Sequence of chain 25.A:
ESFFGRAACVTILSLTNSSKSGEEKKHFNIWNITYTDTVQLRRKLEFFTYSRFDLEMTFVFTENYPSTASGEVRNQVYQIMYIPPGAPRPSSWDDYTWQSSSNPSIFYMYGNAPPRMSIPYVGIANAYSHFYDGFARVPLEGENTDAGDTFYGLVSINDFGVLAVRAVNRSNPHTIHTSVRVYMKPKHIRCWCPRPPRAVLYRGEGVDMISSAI

This small molecule binds to this protein.
Small molecule (SMILES): CC[C@H](C)[C@H](NC(=O)[C@@H](N)CC(C)C)C(=O)NCC(=O)N[C@@H](CCCN=C(N)N)C(=O)N[C@H](C=O)[C@@H](C)O

Binding-site contacts:
Ligand atom NE contacts residue SER86 of chain 25.A at 3.6 Å.
Ligand atom O contacts residue SER86 of chain 25.A at 2.8 Å (h-bond).
Ligand atom O contacts residue THR88 of chain 25.A at 3.7 Å.
Ligand atom CA contacts residue LYS234 of chain 24.C at 2.5 Å.
Ligand atom CZ contacts residue LYS98 of chain 25.A at 3.7 Å.
Ligand atom CD contacts residue ASN101 of chain 25.A at 3.2 Å.
Ligand atom CZ contacts residue LEU87 of chain 25.A at 4.2 Å (hydrophobic).
Ligand atom C contacts residue LYS234 of chain 24.C at 3.0 Å.
Ligand atom NH2 contacts residue LYS98 of chain 25.A at 2.7 Å (salt-bridge).
Ligand atom NE contacts residue ASN101 of chain 25.A at 3.0 Å (h-bond).
Ligand atom CZ contacts residue PHE100 of chain 25.A at 4.1 Å (hydrophobic).
Ligand atom NH2 contacts residue ASN101 of chain 25.A at 3.7 Å.
Ligand atom N contacts residue SER233 of chain 24.C at 3.0 Å (h-bond).
Ligand atom CB contacts residue SER86 of chain 25.A at 3.9 Å.
Ligand atom N contacts residue LYS234 of chain 24.C at 1.5 Å.
Ligand atom CB contacts residue SER233 of chain 24.C at 4.1 Å.
Ligand atom CD contacts residue SER86 of chain 25.A at 3.5 Å.
Ligand atom NH2 contacts residue SER86 of chain 25.A at 3.5 Å (h-bond).
Ligand atom C contacts residue LYS98 of chain 25.A at 3.7 Å.
Ligand atom N contacts residue SER86 of chain 25.A at 4.0 Å.
Ligand atom NH1 contacts residue LYS98 of chain 25.A at 3.7 Å.
Ligand atom O contacts residue LYS98 of chain 25.A at 3.8 Å.
Ligand atom CG contacts residue SER86 of chain 25.A at 4.2 Å.
Ligand atom CD2 contacts residue ILE84 of chain 25.A at 3.9 Å (hydrophobic).
Ligand atom NH2 contacts residue PHE100 of chain 25.A at 2.8 Å (h-bond).
Ligand atom NH1 contacts residue SER86 of chain 25.A at 3.4 Å (h-bond).
Ligand atom CZ contacts residue SER86 of chain 25.A at 3.2 Å.
Ligand atom CA contacts residue SER86 of chain 25.A at 4.0 Å.
Ligand atom NH2 contacts residue LEU87 of chain 25.A at 3.9 Å.
Ligand atom NH1 contacts residue LEU87 of chain 25.A at 3.9 Å.
Ligand atom NH2 contacts residue LYS97 of chain 25.A at 3.6 Å (salt-bridge).
Ligand atom C contacts residue SER86 of chain 25.A at 3.6 Å.
Ligand atom CA contacts residue SER233 of chain 24.C at 3.6 Å.
Ligand atom N contacts residue LYS234 of chain 24.C at 3.6 Å.
Ligand atom NH1 contacts residue THR88 of chain 25.A at 3.8 Å.
Ligand atom CB contacts residue LYS234 of chain 24.C at 3.9 Å.
Ligand atom CD1 contacts residue ILE84 of chain 25.A at 4.0 Å (hydrophobic).
Ligand atom CZ contacts residue ASN101 of chain 25.A at 3.7 Å.
Ligand atom O contacts residue LYS234 of chain 24.C at 3.4 Å.
Ligand atom C contacts residue THR88 of chain 25.A at 4.2 Å.

Sequence of chain 24.C:
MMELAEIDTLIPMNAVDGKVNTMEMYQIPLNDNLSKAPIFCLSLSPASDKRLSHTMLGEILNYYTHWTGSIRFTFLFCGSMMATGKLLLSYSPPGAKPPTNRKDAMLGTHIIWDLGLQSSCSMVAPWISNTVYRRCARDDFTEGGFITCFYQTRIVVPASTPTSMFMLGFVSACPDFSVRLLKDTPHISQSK